Sequence of chain 1.D:
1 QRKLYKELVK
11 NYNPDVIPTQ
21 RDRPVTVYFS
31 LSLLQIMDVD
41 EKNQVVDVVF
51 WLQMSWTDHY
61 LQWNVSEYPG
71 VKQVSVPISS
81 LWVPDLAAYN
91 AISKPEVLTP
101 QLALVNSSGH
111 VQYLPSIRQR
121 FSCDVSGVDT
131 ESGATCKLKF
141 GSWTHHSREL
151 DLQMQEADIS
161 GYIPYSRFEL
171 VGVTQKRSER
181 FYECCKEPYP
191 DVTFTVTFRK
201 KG

Binding-site contacts:
Ligand atom O3 contacts residue ASN64 of chain 1.D at 3.0 Å (h-bond).
Ligand atom C4 contacts residue GLU67 of chain 1.D at 3.2 Å.
Ligand atom O5 contacts residue ASN64 of chain 1.D at 2.4 Å (h-bond).
Ligand atom C3 contacts residue GLU67 of chain 1.D at 3.9 Å.
Ligand atom O4 contacts residue GLU67 of chain 1.D at 3.9 Å.
Ligand atom C6 contacts residue GLU67 of chain 1.D at 3.4 Å.
Ligand atom O7 contacts residue SER66 of chain 1.D at 4.5 Å.
Ligand atom O5 contacts residue GLU67 of chain 1.D at 3.8 Å.
Ligand atom C7 contacts residue ASN64 of chain 1.D at 4.3 Å.
Ligand atom C4 contacts residue ASN64 of chain 1.D at 3.3 Å.
Ligand atom O7 contacts residue ASN64 of chain 1.D at 4.2 Å.
Ligand atom O3 contacts residue GLU67 of chain 1.D at 3.3 Å (salt-bridge).
Ligand atom O6 contacts residue SER66 of chain 1.D at 4.0 Å.
Ligand atom C6 contacts residue SER66 of chain 1.D at 4.4 Å.
Ligand atom C3 contacts residue ASN64 of chain 1.D at 3.0 Å.
Ligand atom O5 contacts residue SER66 of chain 1.D at 3.4 Å.
Ligand atom C1 contacts residue SER66 of chain 1.D at 4.2 Å.
Ligand atom C2 contacts residue ASN64 of chain 1.D at 2.5 Å.
Ligand atom C1 contacts residue GLU67 of chain 1.D at 4.3 Å.
Ligand atom C1 contacts residue ASN64 of chain 1.D at 1.5 Å.
Ligand atom C5 contacts residue ASN64 of chain 1.D at 3.4 Å.
Ligand atom C5 contacts residue GLU67 of chain 1.D at 3.8 Å.
Ligand atom N2 contacts residue ASN64 of chain 1.D at 3.7 Å.

The small molecule below binds the protein below.
Small molecule (SMILES): CC(=O)N[C@@H]1[C@@H](O)[C@H](O)[C@@H](CO)O[C@H]1O